A small-molecule ligand and the protein it binds are described below.
Small molecule (SMILES): CC(C)C[C@H](NC(=O)[C@H](Cc1c[nH]c2ccccc12)NC(=O)c1cc(Cl)ccc1Cl)B(O)O

Sequence of chain 1.G:
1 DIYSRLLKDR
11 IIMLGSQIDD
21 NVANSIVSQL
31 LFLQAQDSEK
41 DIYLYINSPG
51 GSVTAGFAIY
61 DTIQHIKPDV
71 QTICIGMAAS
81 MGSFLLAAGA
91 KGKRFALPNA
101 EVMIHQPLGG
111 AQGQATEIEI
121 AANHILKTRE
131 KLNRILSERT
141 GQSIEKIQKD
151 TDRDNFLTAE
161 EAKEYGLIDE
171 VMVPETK

Binding-site contacts:
Ligand atom C18 contacts residue LEU108 of chain 1.G at 3.8 Å (hydrophobic).
Ligand atom C10 contacts residue HIS105 of chain 1.G at 3.4 Å.
Ligand atom B7 contacts residue HIS105 of chain 1.G at 3.8 Å.
Ligand atom O12 contacts residue HIS105 of chain 1.G at 3.1 Å (h-bond).
Ligand atom C9 contacts residue SER80 of chain 1.G at 3.3 Å.
Ligand atom C8 contacts residue GLY51 of chain 1.G at 3.9 Å.
Ligand atom O4 contacts residue LEU108 of chain 1.G at 2.7 Å (h-bond).
Ligand atom C11 contacts residue MET81 of chain 1.G at 3.4 Å (hydrophobic).
Ligand atom CL2 contacts residue SER52 of chain 1.G at 3.5 Å.
Ligand atom N20 contacts residue ILE125 of chain 1.G at 3.9 Å.
Ligand atom C1 contacts residue LEU108 of chain 1.G at 2.9 Å (hydrophobic).
Ligand atom O13 contacts residue GLY50 of chain 1.G at 3.4 Å.
Ligand atom C10 contacts residue PRO107 of chain 1.G at 3.5 Å (hydrophobic).
Ligand atom C26 contacts residue LEU108 of chain 1.G at 3.6 Å (hydrophobic).
Ligand atom C10 contacts residue GLN106 of chain 1.G at 3.8 Å.
Ligand atom O13 contacts residue GLY51 of chain 1.G at 2.8 Å (h-bond).
Ligand atom C6 contacts residue SER80 of chain 1.G at 3.1 Å.
Ligand atom C19 contacts residue VAL53 of chain 1.G at 3.4 Å (hydrophobic).
Ligand atom C18 contacts residue VAL53 of chain 1.G at 3.8 Å (hydrophobic).
Ligand atom N3 contacts residue GLY51 of chain 1.G at 2.8 Å (h-bond).
Ligand atom CL2 contacts residue GLY51 of chain 1.G at 3.8 Å.
Ligand atom C22 contacts residue LEU108 of chain 1.G at 3.6 Å (hydrophobic).
Ligand atom C8 contacts residue VAL53 of chain 1.G at 3.9 Å (hydrophobic).
Ligand atom O13 contacts residue MET81 of chain 1.G at 3.2 Å (h-bond).
Ligand atom C17 contacts residue VAL53 of chain 1.G at 3.4 Å (hydrophobic).
Ligand atom B7 contacts residue SER80 of chain 1.G at 2.0 Å.
Ligand atom C9 contacts residue MET81 of chain 1.G at 3.9 Å (hydrophobic).
Ligand atom C24 contacts residue GLY109 of chain 1.G at 3.8 Å.
Ligand atom N5 contacts residue LEU108 of chain 1.G at 3.0 Å (h-bond).
Ligand atom C14 contacts residue LEU108 of chain 1.G at 3.8 Å (hydrophobic).
Ligand atom C2 contacts residue LEU108 of chain 1.G at 3.5 Å (hydrophobic).
Ligand atom C2 contacts residue VAL53 of chain 1.G at 3.9 Å (hydrophobic).
Ligand atom O13 contacts residue SER80 of chain 1.G at 2.2 Å (h-bond).
Ligand atom B7 contacts residue GLY51 of chain 1.G at 3.5 Å.
Ligand atom C25 contacts residue GLY109 of chain 1.G at 3.6 Å.
Ligand atom C8 contacts residue SER80 of chain 1.G at 3.4 Å.
Ligand atom C11 contacts residue SER80 of chain 1.G at 3.9 Å.
Ligand atom O4 contacts residue PRO107 of chain 1.G at 3.2 Å.
Ligand atom O12 contacts residue SER80 of chain 1.G at 2.3 Å (h-bond).
Ligand atom C6 contacts residue GLY51 of chain 1.G at 3.5 Å.